Sequence of chain 1.G:
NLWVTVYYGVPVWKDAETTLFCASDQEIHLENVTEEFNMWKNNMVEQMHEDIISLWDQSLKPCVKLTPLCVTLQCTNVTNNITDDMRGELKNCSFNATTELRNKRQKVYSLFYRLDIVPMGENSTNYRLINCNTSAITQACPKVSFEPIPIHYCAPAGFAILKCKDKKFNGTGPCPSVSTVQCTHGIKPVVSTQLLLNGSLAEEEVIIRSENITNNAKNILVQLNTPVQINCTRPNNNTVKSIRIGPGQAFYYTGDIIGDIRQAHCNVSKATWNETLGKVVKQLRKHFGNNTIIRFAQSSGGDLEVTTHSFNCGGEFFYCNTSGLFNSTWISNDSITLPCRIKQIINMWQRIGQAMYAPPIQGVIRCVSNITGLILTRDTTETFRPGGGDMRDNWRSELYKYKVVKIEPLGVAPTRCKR

Binding-site contacts:
Ligand atom C4 contacts residue ASN89 of chain 1.G at 4.4 Å.
Ligand atom C7 contacts residue ASN89 of chain 1.G at 3.8 Å.
Ligand atom C3 contacts residue ASN89 of chain 1.G at 3.9 Å.
Ligand atom C8 contacts residue GLY13 of chain 1.H at 4.3 Å.
Ligand atom O7 contacts residue SER17 of chain 1.H at 3.3 Å.
Ligand atom O5 contacts residue ASN89 of chain 1.G at 2.5 Å (h-bond).
Ligand atom C8 contacts residue SER17 of chain 1.H at 3.9 Å.
Ligand atom C1 contacts residue GLU88 of chain 1.G at 4.1 Å.
Ligand atom N2 contacts residue GLU88 of chain 1.G at 3.6 Å.
Ligand atom C7 contacts residue SER17 of chain 1.H at 4.0 Å.
Ligand atom C1 contacts residue ASN89 of chain 1.G at 1.5 Å.
Ligand atom C2 contacts residue ASN89 of chain 1.G at 2.5 Å.
Ligand atom N2 contacts residue ASN89 of chain 1.G at 2.8 Å (h-bond).
Ligand atom C7 contacts residue GLU88 of chain 1.G at 4.5 Å.
Ligand atom C8 contacts residue GLU88 of chain 1.G at 3.9 Å.
Ligand atom O7 contacts residue GLY16 of chain 1.H at 4.5 Å.
Ligand atom C5 contacts residue ASN89 of chain 1.G at 3.8 Å.
Ligand atom C2 contacts residue GLU88 of chain 1.G at 4.5 Å.
Ligand atom O7 contacts residue ASN89 of chain 1.G at 4.4 Å.
Ligand atom C7 contacts residue GLY16 of chain 1.H at 4.4 Å.

Sequence of chain 1.H:
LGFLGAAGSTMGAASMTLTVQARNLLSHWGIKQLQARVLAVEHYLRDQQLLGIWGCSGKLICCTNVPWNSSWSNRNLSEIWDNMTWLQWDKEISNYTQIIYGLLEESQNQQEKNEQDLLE

The small molecule below binds the protein below.
Small molecule (SMILES): CC(=O)N[C@@H]1[C@@H](O)[C@H](O)[C@@H](CO)O[C@H]1O